Sequence of chain 1.A:
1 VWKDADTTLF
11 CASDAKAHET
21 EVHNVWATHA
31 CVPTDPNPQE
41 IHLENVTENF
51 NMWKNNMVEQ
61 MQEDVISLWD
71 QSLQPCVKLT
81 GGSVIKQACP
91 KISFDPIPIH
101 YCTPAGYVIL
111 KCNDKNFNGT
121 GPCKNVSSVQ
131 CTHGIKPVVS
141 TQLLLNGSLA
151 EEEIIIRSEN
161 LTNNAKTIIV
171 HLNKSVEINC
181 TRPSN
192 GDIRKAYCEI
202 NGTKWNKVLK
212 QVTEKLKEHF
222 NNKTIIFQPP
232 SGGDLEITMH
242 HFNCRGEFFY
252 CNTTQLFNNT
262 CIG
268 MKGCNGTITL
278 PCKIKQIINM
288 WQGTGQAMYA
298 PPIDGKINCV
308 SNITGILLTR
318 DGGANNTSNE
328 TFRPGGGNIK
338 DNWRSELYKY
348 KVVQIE

A small-molecule ligand and the protein it binds are described below.
Small molecule (SMILES): CC(=O)N[C@@H]1[C@@H](O)[C@H](O)[C@@H](CO)O[C@H]1O

Binding-site contacts:
Ligand atom O7 contacts residue ASN173 of chain 1.A at 3.1 Å (h-bond).
Ligand atom C6 contacts residue GLU153 of chain 1.A at 3.8 Å.
Ligand atom C1 contacts residue GLU153 of chain 1.A at 4.1 Å.
Ligand atom C8 contacts residue ASN173 of chain 1.A at 4.1 Å.
Ligand atom C5 contacts residue GLU153 of chain 1.A at 4.3 Å.
Ligand atom N2 contacts residue GLU152 of chain 1.A at 4.5 Å.
Ligand atom O6 contacts residue ILE154 of chain 1.A at 3.4 Å (h-bond).
Ligand atom C7 contacts residue ASN173 of chain 1.A at 3.2 Å.
Ligand atom C5 contacts residue ILE154 of chain 1.A at 4.3 Å (hydrophobic).
Ligand atom C1 contacts residue GLU152 of chain 1.A at 3.7 Å.
Ligand atom O7 contacts residue GLU152 of chain 1.A at 3.3 Å (salt-bridge).
Ligand atom O3 contacts residue SO41 of chain 1.P at 3.2 Å (h-bond).
Ligand atom C1 contacts residue ASN173 of chain 1.A at 1.4 Å.
Ligand atom C3 contacts residue SO41 of chain 1.P at 3.4 Å.
Ligand atom C7 contacts residue GLU152 of chain 1.A at 4.2 Å.
Ligand atom C1 contacts residue GLN212 of chain 1.A at 4.4 Å.
Ligand atom C7 contacts residue SO41 of chain 1.P at 3.7 Å.
Ligand atom C2 contacts residue ASN173 of chain 1.A at 2.3 Å.
Ligand atom O6 contacts residue GLU153 of chain 1.A at 3.6 Å.
Ligand atom C8 contacts residue LYS174 of chain 1.A at 3.9 Å.
Ligand atom C1 contacts residue ILE154 of chain 1.A at 4.0 Å (hydrophobic).
Ligand atom N2 contacts residue SO41 of chain 1.P at 2.8 Å (h-bond).
Ligand atom O4 contacts residue GLN212 of chain 1.A at 4.2 Å.
Ligand atom C2 contacts residue SO41 of chain 1.P at 3.6 Å.
Ligand atom O5 contacts residue GLU153 of chain 1.A at 3.4 Å.
Ligand atom O5 contacts residue ASN173 of chain 1.A at 2.3 Å (h-bond).
Ligand atom C1 contacts residue SO41 of chain 1.P at 4.4 Å.
Ligand atom C6 contacts residue LYS216 of chain 1.A at 4.5 Å.
Ligand atom C5 contacts residue ASN173 of chain 1.A at 3.6 Å.
Ligand atom C2 contacts residue GLU152 of chain 1.A at 3.8 Å.
Ligand atom C6 contacts residue ILE154 of chain 1.A at 4.2 Å (hydrophobic).
Ligand atom C3 contacts residue GLN212 of chain 1.A at 4.1 Å.
Ligand atom C3 contacts residue ASN173 of chain 1.A at 3.7 Å.
Ligand atom O5 contacts residue GLU152 of chain 1.A at 3.9 Å.
Ligand atom C8 contacts residue SO41 of chain 1.P at 3.7 Å.
Ligand atom C4 contacts residue ASN173 of chain 1.A at 4.1 Å.
Ligand atom O5 contacts residue ILE154 of chain 1.A at 3.2 Å (h-bond).
Ligand atom N2 contacts residue ASN173 of chain 1.A at 2.8 Å (h-bond).
Ligand atom O6 contacts residue LYS216 of chain 1.A at 3.5 Å.